Sequence of chain 1.A:
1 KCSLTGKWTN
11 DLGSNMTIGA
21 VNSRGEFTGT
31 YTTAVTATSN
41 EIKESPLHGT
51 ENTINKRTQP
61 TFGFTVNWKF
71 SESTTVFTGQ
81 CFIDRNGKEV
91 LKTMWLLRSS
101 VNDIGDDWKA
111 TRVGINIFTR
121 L

The small molecule below binds the protein below.
Small molecule (SMILES): CC(=O)N[C@@H]1[C@@H](O)[C@H](O)[C@@H](CO)O[C@H]1O

Binding-site contacts:
Ligand atom O5 contacts residue LEU121 of chain 1.A at 3.7 Å.
Ligand atom C8 contacts residue THR32 of chain 1.A at 3.7 Å.
Ligand atom C1 contacts residue GLY13 of chain 1.A at 4.4 Å.
Ligand atom N2 contacts residue GLY13 of chain 1.A at 3.3 Å (h-bond).
Ligand atom C2 contacts residue GLY13 of chain 1.A at 4.4 Å.
Ligand atom C7 contacts residue ASN15 of chain 1.A at 3.3 Å.
Ligand atom C3 contacts residue ASN15 of chain 1.A at 3.8 Å.
Ligand atom O6 contacts residue LEU121 of chain 1.A at 4.0 Å.
Ligand atom C8 contacts residue ILE42 of chain 1.A at 4.4 Å (hydrophobic).
Ligand atom C8 contacts residue THR33 of chain 1.A at 3.7 Å.
Ligand atom C1 contacts residue ASN15 of chain 1.A at 1.4 Å.
Ligand atom C8 contacts residue GLY13 of chain 1.A at 3.3 Å.
Ligand atom C7 contacts residue THR32 of chain 1.A at 4.2 Å.
Ligand atom C4 contacts residue ASN15 of chain 1.A at 4.2 Å.
Ligand atom C8 contacts residue ALA34 of chain 1.A at 3.4 Å (hydrophobic).
Ligand atom C7 contacts residue ILE42 of chain 1.A at 4.2 Å (hydrophobic).
Ligand atom O5 contacts residue ASN15 of chain 1.A at 2.4 Å (h-bond).
Ligand atom C7 contacts residue GLY13 of chain 1.A at 3.7 Å.
Ligand atom O7 contacts residue ILE42 of chain 1.A at 3.4 Å.
Ligand atom O7 contacts residue THR32 of chain 1.A at 3.5 Å.
Ligand atom C2 contacts residue ASN15 of chain 1.A at 2.4 Å.
Ligand atom C8 contacts residue SER14 of chain 1.A at 4.2 Å.
Ligand atom C1 contacts residue LEU121 of chain 1.A at 4.2 Å (hydrophobic).
Ligand atom O7 contacts residue ASN15 of chain 1.A at 3.5 Å (h-bond).
Ligand atom C8 contacts residue ASN15 of chain 1.A at 4.3 Å.
Ligand atom N2 contacts residue ASN15 of chain 1.A at 2.9 Å (h-bond).
Ligand atom C5 contacts residue ASN15 of chain 1.A at 3.7 Å.